Sequence of chain 3.C:
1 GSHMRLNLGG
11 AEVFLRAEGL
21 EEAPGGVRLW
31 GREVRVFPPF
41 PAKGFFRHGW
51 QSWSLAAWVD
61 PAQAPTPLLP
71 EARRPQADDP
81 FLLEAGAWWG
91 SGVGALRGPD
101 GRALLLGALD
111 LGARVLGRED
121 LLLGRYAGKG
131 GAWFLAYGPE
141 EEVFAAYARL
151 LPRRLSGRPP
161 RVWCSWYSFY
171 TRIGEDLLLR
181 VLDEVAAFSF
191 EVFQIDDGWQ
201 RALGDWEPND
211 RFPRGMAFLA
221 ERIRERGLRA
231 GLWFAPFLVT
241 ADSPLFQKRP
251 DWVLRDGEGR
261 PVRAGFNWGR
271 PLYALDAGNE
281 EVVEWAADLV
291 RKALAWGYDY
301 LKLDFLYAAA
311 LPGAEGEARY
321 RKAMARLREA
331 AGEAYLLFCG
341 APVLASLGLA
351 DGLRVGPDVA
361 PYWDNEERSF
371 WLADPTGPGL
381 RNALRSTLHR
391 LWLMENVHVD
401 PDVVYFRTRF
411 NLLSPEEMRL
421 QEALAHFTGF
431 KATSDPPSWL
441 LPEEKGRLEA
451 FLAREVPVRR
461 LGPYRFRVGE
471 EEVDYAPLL

This protein binds this small molecule.
Small molecule (SMILES): OC[C@H]1O[C@H](OC[C@H]2OC[C@H](O)[C@@H](O)[C@H]2O)[C@H](O)[C@@H](O)[C@H]1O

Binding-site contacts:
Ligand atom C5 contacts residue ASP358 of chain 3.C at 3.3 Å.
Ligand atom C1 contacts residue TRP53 of chain 3.C at 3.7 Å (hydrophobic).
Ligand atom O3 contacts residue LYS302 of chain 3.C at 2.5 Å (salt-bridge).
Ligand atom C2 contacts residue GLN76 of chain 3.C at 3.4 Å.
Ligand atom O5 contacts residue ASP304 of chain 3.C at 3.6 Å (salt-bridge).
Ligand atom O6 contacts residue ASP197 of chain 3.C at 2.8 Å (salt-bridge).
Ligand atom O3 contacts residue GLN76 of chain 3.C at 3.5 Å (h-bond).
Ligand atom O2 contacts residue ASP358 of chain 3.C at 2.5 Å (salt-bridge).
Ligand atom O6 contacts residue ASP358 of chain 3.C at 2.9 Å (salt-bridge).
Ligand atom C2 contacts residue CYS339 of chain 3.C at 3.7 Å (hydrophobic).
Ligand atom O4 contacts residue LYS302 of chain 3.C at 3.1 Å (salt-bridge).
Ligand atom O2 contacts residue TRP53 of chain 3.C at 3.5 Å (h-bond).
Ligand atom O6 contacts residue TRP166 of chain 3.C at 3.5 Å.
Ligand atom C3 contacts residue LYS302 of chain 3.C at 3.8 Å.
Ligand atom C5 contacts residue TRP166 of chain 3.C at 3.5 Å (hydrophobic).
Ligand atom C2 contacts residue ASP358 of chain 3.C at 3.6 Å.
Ligand atom O2 contacts residue GLN76 of chain 3.C at 3.2 Å (h-bond).
Ligand atom O3 contacts residue ARG354 of chain 3.C at 3.4 Å (salt-bridge).
Ligand atom O2 contacts residue CYS339 of chain 3.C at 3.4 Å (h-bond).
Ligand atom O3 contacts residue TRP53 of chain 3.C at 3.8 Å.
Ligand atom C6 contacts residue ASP196 of chain 3.C at 3.3 Å.
Ligand atom C6 contacts residue TRP166 of chain 3.C at 3.7 Å (hydrophobic).
Ligand atom C4 contacts residue ASP358 of chain 3.C at 3.7 Å.
Ligand atom O4 contacts residue TRP233 of chain 3.C at 3.4 Å (h-bond).
Ligand atom O2 contacts residue ARG368 of chain 3.C at 2.8 Å (salt-bridge).
Ligand atom O3 contacts residue ARG368 of chain 3.C at 3.8 Å.
Ligand atom C1 contacts residue ASN267 of chain 3.C at 3.6 Å.
Ligand atom O2 contacts residue ARG354 of chain 3.C at 2.9 Å (salt-bridge).
Ligand atom C6 contacts residue ASP358 of chain 3.C at 3.5 Å.
Ligand atom C1 contacts residue ASP304 of chain 3.C at 3.5 Å.
Ligand atom C3 contacts residue TYR167 of chain 3.C at 3.5 Å (hydrophobic).
Ligand atom O4 contacts residue TRP53 of chain 3.C at 3.2 Å.
Ligand atom C6 contacts residue ASP197 of chain 3.C at 3.5 Å.
Ligand atom O5 contacts residue ASN267 of chain 3.C at 3.2 Å (h-bond).
Ligand atom C4 contacts residue ASP196 of chain 3.C at 3.2 Å.
Ligand atom O3 contacts residue TYR167 of chain 3.C at 2.9 Å (h-bond).
Ligand atom C4 contacts residue TRP166 of chain 3.C at 3.5 Å (hydrophobic).
Ligand atom O4 contacts residue ASP196 of chain 3.C at 2.6 Å (salt-bridge).
Ligand atom C2 contacts residue ASP304 of chain 3.C at 3.4 Å.
Ligand atom O4 contacts residue ASP304 of chain 3.C at 3.2 Å (salt-bridge).